Sequence of chain 2.B:
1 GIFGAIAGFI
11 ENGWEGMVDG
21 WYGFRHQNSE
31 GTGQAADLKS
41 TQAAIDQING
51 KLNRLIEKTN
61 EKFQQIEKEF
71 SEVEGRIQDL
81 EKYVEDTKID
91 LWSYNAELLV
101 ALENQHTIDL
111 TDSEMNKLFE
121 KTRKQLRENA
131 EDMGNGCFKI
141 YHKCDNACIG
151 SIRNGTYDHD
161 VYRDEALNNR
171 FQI

Binding-site contacts:
Ligand atom C3 contacts residue ASN279 of chain 2.A at 3.8 Å.
Ligand atom C7 contacts residue ASN279 of chain 2.A at 3.2 Å.
Ligand atom C5 contacts residue ASN292 of chain 2.A at 4.2 Å.
Ligand atom C1 contacts residue ASN292 of chain 2.A at 4.3 Å.
Ligand atom C8 contacts residue VAL291 of chain 2.A at 4.4 Å (hydrophobic).
Ligand atom C1 contacts residue ASN279 of chain 2.A at 1.4 Å.
Ligand atom C1 contacts residue VAL291 of chain 2.A at 3.5 Å (hydrophobic).
Ligand atom C4 contacts residue ASN279 of chain 2.A at 4.3 Å.
Ligand atom C3 contacts residue VAL291 of chain 2.A at 4.0 Å (hydrophobic).
Ligand atom C8 contacts residue GLU69 of chain 2.B at 3.5 Å.
Ligand atom O7 contacts residue ASN279 of chain 2.A at 3.2 Å (h-bond).
Ligand atom C5 contacts residue ASN279 of chain 2.A at 3.7 Å.
Ligand atom C8 contacts residue ASN279 of chain 2.A at 4.3 Å.
Ligand atom C5 contacts residue VAL291 of chain 2.A at 4.5 Å (hydrophobic).
Ligand atom C2 contacts residue ASN279 of chain 2.A at 2.5 Å.
Ligand atom N2 contacts residue ASN279 of chain 2.A at 2.8 Å (h-bond).
Ligand atom O5 contacts residue VAL291 of chain 2.A at 4.4 Å.
Ligand atom O5 contacts residue ASN292 of chain 2.A at 4.0 Å.
Ligand atom C2 contacts residue VAL291 of chain 2.A at 3.9 Å (hydrophobic).
Ligand atom N2 contacts residue VAL291 of chain 2.A at 3.7 Å.
Ligand atom O5 contacts residue ASN279 of chain 2.A at 2.5 Å (h-bond).
Ligand atom C6 contacts residue ASN292 of chain 2.A at 4.4 Å.
Ligand atom C8 contacts residue SER39 of chain 2.A at 3.7 Å.

Sequence of chain 2.A:
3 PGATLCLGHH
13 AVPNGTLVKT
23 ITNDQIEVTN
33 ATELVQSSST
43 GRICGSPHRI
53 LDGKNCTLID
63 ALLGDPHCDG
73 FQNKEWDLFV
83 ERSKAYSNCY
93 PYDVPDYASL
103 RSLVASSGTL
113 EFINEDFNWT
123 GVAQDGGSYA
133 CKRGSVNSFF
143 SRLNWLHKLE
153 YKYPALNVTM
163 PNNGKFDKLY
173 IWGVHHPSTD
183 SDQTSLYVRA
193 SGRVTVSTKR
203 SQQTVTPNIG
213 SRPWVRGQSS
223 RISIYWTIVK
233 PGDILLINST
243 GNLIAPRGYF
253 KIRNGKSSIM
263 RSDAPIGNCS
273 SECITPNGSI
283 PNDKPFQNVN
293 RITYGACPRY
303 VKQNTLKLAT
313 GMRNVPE

A protein and the small-molecule ligand that binds it are described below.
Small molecule (SMILES): CC(=O)N[C@H]1[C@H](O[C@H]2[C@H](O)[C@@H](NC(C)=O)CO[C@@H]2CO)O[C@H](CO)[C@@H](O)[C@@H]1O